Sequence of chain 3.A:
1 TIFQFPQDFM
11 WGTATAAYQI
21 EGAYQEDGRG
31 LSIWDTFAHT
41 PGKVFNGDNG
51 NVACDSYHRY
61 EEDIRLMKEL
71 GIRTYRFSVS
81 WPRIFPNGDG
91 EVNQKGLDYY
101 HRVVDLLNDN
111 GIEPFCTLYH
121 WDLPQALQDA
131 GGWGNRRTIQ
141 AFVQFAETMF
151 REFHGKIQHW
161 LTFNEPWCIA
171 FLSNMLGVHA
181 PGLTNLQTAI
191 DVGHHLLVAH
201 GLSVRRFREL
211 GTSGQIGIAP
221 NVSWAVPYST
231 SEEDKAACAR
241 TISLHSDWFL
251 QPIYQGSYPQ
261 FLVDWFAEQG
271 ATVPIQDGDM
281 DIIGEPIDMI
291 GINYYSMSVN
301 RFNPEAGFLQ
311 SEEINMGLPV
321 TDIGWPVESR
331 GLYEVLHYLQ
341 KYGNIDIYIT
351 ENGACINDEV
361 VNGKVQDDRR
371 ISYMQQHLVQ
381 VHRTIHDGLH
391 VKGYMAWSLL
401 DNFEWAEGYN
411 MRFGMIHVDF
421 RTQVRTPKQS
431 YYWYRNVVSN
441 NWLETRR

A protein and the small-molecule ligand that binds it are described below.
Small molecule (SMILES): OC[C@H]1O[C@H](O)[C@H](F)[C@@H](O)[C@@H]1O

Binding-site contacts:
Ligand atom C6 contacts residue GLU404 of chain 3.A at 3.5 Å.
Ligand atom C3 contacts residue HIS120 of chain 3.A at 4.0 Å.
Ligand atom F2 contacts residue GLU165 of chain 3.A at 3.4 Å.
Ligand atom F2 contacts residue GLU351 of chain 3.A at 2.5 Å.
Ligand atom O5 contacts residue GLU351 of chain 3.A at 2.4 Å (salt-bridge).
Ligand atom O4 contacts residue TRP405 of chain 3.A at 3.6 Å.
Ligand atom C1 contacts residue GLU351 of chain 3.A at 1.4 Å.
Ligand atom O4 contacts residue TRP397 of chain 3.A at 3.3 Å.
Ligand atom C3 contacts residue TRP397 of chain 3.A at 3.6 Å (hydrophobic).
Ligand atom O3 contacts residue TRP397 of chain 3.A at 3.8 Å.
Ligand atom C4 contacts residue TRP397 of chain 3.A at 3.9 Å (hydrophobic).
Ligand atom C6 contacts residue PHE413 of chain 3.A at 3.7 Å (hydrophobic).
Ligand atom C3 contacts residue TRP405 of chain 3.A at 3.8 Å (hydrophobic).
Ligand atom O6 contacts residue GLU404 of chain 3.A at 2.7 Å (salt-bridge).
Ligand atom C5 contacts residue TYR295 of chain 3.A at 2.9 Å (hydrophobic).
Ligand atom C2 contacts residue GLU351 of chain 3.A at 2.1 Å.
Ligand atom F2 contacts residue ASN164 of chain 3.A at 2.8 Å.
Ligand atom O3 contacts residue GLN19 of chain 3.A at 2.6 Å (h-bond).
Ligand atom O4 contacts residue GLU404 of chain 3.A at 2.7 Å (salt-bridge).
Ligand atom C3 contacts residue GLU351 of chain 3.A at 2.6 Å.
Ligand atom O3 contacts residue HIS120 of chain 3.A at 3.0 Å.
Ligand atom O6 contacts residue TRP325 of chain 3.A at 3.5 Å.
Ligand atom C6 contacts residue TYR295 of chain 3.A at 3.1 Å (hydrophobic).
Ligand atom C4 contacts residue TRP405 of chain 3.A at 3.7 Å (hydrophobic).
Ligand atom O5 contacts residue TYR295 of chain 3.A at 2.8 Å (h-bond).
Ligand atom C1 contacts residue TYR295 of chain 3.A at 3.5 Å (hydrophobic).
Ligand atom C5 contacts residue TRP397 of chain 3.A at 3.6 Å (hydrophobic).
Ligand atom F2 contacts residue ASN293 of chain 3.A at 4.0 Å.
Ligand atom C6 contacts residue TRP397 of chain 3.A at 4.0 Å (hydrophobic).
Ligand atom C2 contacts residue GLU165 of chain 3.A at 3.5 Å.
Ligand atom O3 contacts residue TRP405 of chain 3.A at 2.9 Å (h-bond).
Ligand atom C5 contacts residue GLU351 of chain 3.A at 2.9 Å.
Ligand atom C4 contacts residue GLU404 of chain 3.A at 3.7 Å.
Ligand atom C4 contacts residue GLU351 of chain 3.A at 3.4 Å.
Ligand atom F2 contacts residue HIS120 of chain 3.A at 3.0 Å.
Ligand atom O3 contacts residue GLU351 of chain 3.A at 3.9 Å.
Ligand atom O4 contacts residue GLN19 of chain 3.A at 3.0 Å (h-bond).
Ligand atom C2 contacts residue HIS120 of chain 3.A at 4.0 Å.
Ligand atom C1 contacts residue GLU165 of chain 3.A at 3.4 Å.
Ligand atom C3 contacts residue GLN19 of chain 3.A at 3.7 Å.